Sequence of chain 1.B:
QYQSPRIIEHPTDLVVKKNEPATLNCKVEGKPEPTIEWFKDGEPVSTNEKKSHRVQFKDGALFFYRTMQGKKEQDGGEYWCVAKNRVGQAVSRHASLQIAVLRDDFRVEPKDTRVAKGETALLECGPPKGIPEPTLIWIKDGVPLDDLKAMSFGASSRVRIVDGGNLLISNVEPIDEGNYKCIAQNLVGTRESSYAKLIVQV

Binding-site contacts:
Ligand atom C2 contacts residue ARG108 of chain 1.B at 3.2 Å.
Ligand atom O2 contacts residue ARG108 of chain 1.B at 3.6 Å.
Ligand atom C5 contacts residue ARG108 of chain 1.B at 3.8 Å.
Ligand atom O3 contacts residue GLY75 of chain 1.B at 3.3 Å.
Ligand atom C1 contacts residue ARG108 of chain 1.B at 4.2 Å.
Ligand atom S contacts residue LYS23 of chain 1.B at 3.1 Å (salt-bridge).
Ligand atom S1 contacts residue LYS23 of chain 1.B at 4.5 Å.
Ligand atom C6 contacts residue ARG108 of chain 1.B at 3.2 Å.
Ligand atom O6A contacts residue LYS23 of chain 1.B at 4.1 Å.
Ligand atom O2S contacts residue MET73 of chain 1.B at 4.4 Å.
Ligand atom O3S contacts residue GLN74 of chain 1.B at 3.3 Å (h-bond).
Ligand atom O3 contacts residue ARG108 of chain 1.B at 4.0 Å.
Ligand atom C3 contacts residue LYS76 of chain 1.B at 4.0 Å.
Ligand atom O2S contacts residue ARG108 of chain 1.B at 3.4 Å (salt-bridge).
Ligand atom O1S contacts residue MET73 of chain 1.B at 3.8 Å.
Ligand atom O4S contacts residue ARG108 of chain 1.B at 4.0 Å.
Ligand atom C4 contacts residue GLY75 of chain 1.B at 4.5 Å.
Ligand atom O2S contacts residue LYS23 of chain 1.B at 3.1 Å (salt-bridge).
Ligand atom O3 contacts residue LYS76 of chain 1.B at 3.0 Å (salt-bridge).
Ligand atom C4 contacts residue LYS76 of chain 1.B at 4.2 Å.
Ligand atom C3 contacts residue GLY75 of chain 1.B at 3.9 Å.
Ligand atom O2S contacts residue LYS23 of chain 1.B at 3.7 Å.
Ligand atom O4 contacts residue ARG108 of chain 1.B at 4.1 Å.
Ligand atom O2S contacts residue ARG71 of chain 1.B at 4.4 Å.
Ligand atom O3S contacts residue ARG108 of chain 1.B at 2.8 Å (salt-bridge).
Ligand atom S1 contacts residue GLN74 of chain 1.B at 4.4 Å.
Ligand atom O4S contacts residue ASP110 of chain 1.B at 4.5 Å.
Ligand atom O2S contacts residue GLN74 of chain 1.B at 4.4 Å.
Ligand atom C3 contacts residue ARG108 of chain 1.B at 4.1 Å.
Ligand atom O3S contacts residue LYS23 of chain 1.B at 4.4 Å.
Ligand atom O1S contacts residue LYS23 of chain 1.B at 2.7 Å (salt-bridge).
Ligand atom O3S contacts residue LYS23 of chain 1.B at 3.2 Å (salt-bridge).
Ligand atom O3 contacts residue ASN24 of chain 1.B at 4.4 Å.
Ligand atom S1 contacts residue ASN24 of chain 1.B at 4.2 Å.
Ligand atom O3S contacts residue MET73 of chain 1.B at 4.0 Å.
Ligand atom O2S contacts residue ASN24 of chain 1.B at 2.8 Å (h-bond).
Ligand atom O3S contacts residue GLY75 of chain 1.B at 3.1 Å (h-bond).
Ligand atom S contacts residue ARG108 of chain 1.B at 3.6 Å.

This small molecule binds to this protein.
Small molecule (SMILES): O=C(O)[C@H]1C[C@H](O)[C@@H](OS(=O)(=O)O)[C@H](O[C@H]2[C@H](O)[C@@H](NS(=O)(=O)O)[C@@H](O[C@H]3[C@H](O)[C@@H](OS(=O)(=O)O)[C@H](O[C@H]4[C@H](O)[C@@H](NS(=O)(=O)O)[C@@H](O)O[C@@H]4COS(=O)(=O)O)O[C@H]3C(=O)O)O[C@@H]2COS(=O)(=O)O)O1